A protein and the small-molecule ligand that binds it are described below.
Small molecule (SMILES): CC(=O)N[C@@H]1[C@@H](O)[C@H](O)[C@@H](CO)O[C@H]1O

Sequence of chain 1.F:
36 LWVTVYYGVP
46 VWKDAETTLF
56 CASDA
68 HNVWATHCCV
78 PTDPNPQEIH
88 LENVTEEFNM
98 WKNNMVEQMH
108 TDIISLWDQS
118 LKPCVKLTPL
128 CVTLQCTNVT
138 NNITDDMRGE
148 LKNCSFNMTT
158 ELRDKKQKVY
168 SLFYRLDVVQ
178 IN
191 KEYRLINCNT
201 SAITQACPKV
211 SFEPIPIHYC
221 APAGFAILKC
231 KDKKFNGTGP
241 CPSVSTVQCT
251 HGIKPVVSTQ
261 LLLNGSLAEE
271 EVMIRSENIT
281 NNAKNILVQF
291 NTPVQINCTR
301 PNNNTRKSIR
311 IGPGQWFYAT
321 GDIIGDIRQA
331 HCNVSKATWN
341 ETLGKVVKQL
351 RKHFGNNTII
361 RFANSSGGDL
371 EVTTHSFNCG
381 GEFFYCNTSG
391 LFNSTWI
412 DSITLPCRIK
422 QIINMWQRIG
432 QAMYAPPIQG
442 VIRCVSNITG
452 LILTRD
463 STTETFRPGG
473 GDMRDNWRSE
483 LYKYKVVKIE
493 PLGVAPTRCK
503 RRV

Binding-site contacts:
Ligand atom C8 contacts residue ASN278 of chain 1.F at 4.5 Å.
Ligand atom C3 contacts residue ASN278 of chain 1.F at 3.9 Å.
Ligand atom C8 contacts residue GLU277 of chain 1.F at 4.3 Å.
Ligand atom C4 contacts residue ASN278 of chain 1.F at 4.4 Å.
Ligand atom C2 contacts residue ASN278 of chain 1.F at 2.5 Å.
Ligand atom C5 contacts residue ASN278 of chain 1.F at 3.8 Å.
Ligand atom O5 contacts residue ASN281 of chain 1.F at 4.2 Å.
Ligand atom O6 contacts residue ASN281 of chain 1.F at 4.3 Å.
Ligand atom C1 contacts residue ASN278 of chain 1.F at 1.5 Å.
Ligand atom O7 contacts residue ASN278 of chain 1.F at 3.5 Å (h-bond).
Ligand atom C7 contacts residue ASN278 of chain 1.F at 3.4 Å.
Ligand atom O5 contacts residue ASN278 of chain 1.F at 2.5 Å (h-bond).
Ligand atom N2 contacts residue ASN278 of chain 1.F at 2.9 Å (h-bond).